This small molecule binds to this protein.
Small molecule (SMILES): C=CCN(Cc1ccccc1C(=O)NC(c1ccc(OC)cc1)c1ccc(OC)cc1)Cc1ccc2c(c1C(=O)O)OCO2

Sequence of chain 1.A:
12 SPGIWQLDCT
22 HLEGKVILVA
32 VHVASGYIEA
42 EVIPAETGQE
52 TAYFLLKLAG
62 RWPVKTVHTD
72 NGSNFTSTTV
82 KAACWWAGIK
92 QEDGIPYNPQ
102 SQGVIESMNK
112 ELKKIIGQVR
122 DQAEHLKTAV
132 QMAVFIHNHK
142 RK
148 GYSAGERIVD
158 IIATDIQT

Sequence of chain 1.B:
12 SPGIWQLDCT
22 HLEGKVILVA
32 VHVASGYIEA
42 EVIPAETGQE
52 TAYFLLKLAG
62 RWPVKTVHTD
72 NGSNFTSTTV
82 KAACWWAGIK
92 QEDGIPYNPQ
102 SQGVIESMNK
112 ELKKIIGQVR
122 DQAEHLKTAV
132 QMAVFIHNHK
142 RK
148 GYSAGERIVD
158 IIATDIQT

Binding-site contacts:
Ligand atom C7 contacts residue GLN123 of chain 1.A at 3.6 Å.
Ligand atom O43 contacts residue ALA84 of chain 1.B at 3.6 Å.
Ligand atom C14 contacts residue GLN123 of chain 1.A at 3.2 Å.
Ligand atom C25 contacts residue GLN50 of chain 1.B at 3.6 Å.
Ligand atom O43 contacts residue ALA53 of chain 1.B at 3.4 Å.
Ligand atom C9 contacts residue GLN123 of chain 1.A at 3.4 Å.
Ligand atom C4 contacts residue GLU125 of chain 1.A at 3.6 Å.
Ligand atom O44 contacts residue TRP86 of chain 1.B at 3.4 Å.
Ligand atom C30 contacts residue ALA53 of chain 1.B at 3.6 Å (hydrophobic).
Ligand atom O38 contacts residue THR129 of chain 1.A at 2.9 Å (h-bond).
Ligand atom C2 contacts residue ALA124 of chain 1.A at 3.7 Å (hydrophobic).
Ligand atom O42 contacts residue HIS126 of chain 1.A at 3.3 Å (h-bond).
Ligand atom O41 contacts residue GLN50 of chain 1.B at 3.5 Å (h-bond).
Ligand atom O40 contacts residue ALA124 of chain 1.A at 3.7 Å.
Ligand atom C1 contacts residue ASP122 of chain 1.A at 3.6 Å.
Ligand atom C22 contacts residue THR129 of chain 1.A at 3.2 Å.
Ligand atom C28 contacts residue HIS126 of chain 1.A at 3.7 Å.
Ligand atom O41 contacts residue TYR54 of chain 1.B at 3.4 Å.
Ligand atom C3 contacts residue GLN123 of chain 1.A at 3.4 Å.
Ligand atom O40 contacts residue GLU125 of chain 1.A at 2.8 Å (salt-bridge).
Ligand atom C31 contacts residue GLN123 of chain 1.A at 3.3 Å.
Ligand atom C28 contacts residue GLU125 of chain 1.A at 3.5 Å.
Ligand atom N36 contacts residue GLN123 of chain 1.A at 3.0 Å (h-bond).
Ligand atom C30 contacts residue LEU57 of chain 1.B at 3.7 Å (hydrophobic).
Ligand atom C6 contacts residue ALA83 of chain 1.B at 3.5 Å (hydrophobic).
Ligand atom O40 contacts residue HIS126 of chain 1.A at 3.7 Å.
Ligand atom C26 contacts residue GLN50 of chain 1.B at 3.6 Å.
Ligand atom C11 contacts residue THR80 of chain 1.B at 3.5 Å.
Ligand atom C34 contacts residue GLN50 of chain 1.B at 3.5 Å.
Ligand atom O38 contacts residue HIS126 of chain 1.A at 2.9 Å (h-bond).
Ligand atom O42 contacts residue THR129 of chain 1.A at 2.9 Å (h-bond).
Ligand atom C16 contacts residue THR129 of chain 1.A at 3.7 Å.
Ligand atom C2 contacts residue GLU125 of chain 1.A at 3.4 Å.
Ligand atom C1 contacts residue ALA124 of chain 1.A at 3.7 Å (hydrophobic).
Ligand atom C24 contacts residue TRP86 of chain 1.B at 3.8 Å (hydrophobic).
Ligand atom O38 contacts residue ALA124 of chain 1.A at 3.5 Å.
Ligand atom C29 contacts residue THR129 of chain 1.A at 3.3 Å.
Ligand atom C10 contacts residue GLN50 of chain 1.B at 3.6 Å.
Ligand atom O38 contacts residue GLU125 of chain 1.A at 3.4 Å (salt-bridge).
Ligand atom C28 contacts residue THR129 of chain 1.A at 3.8 Å.